Binding-site contacts:
Ligand atom CB contacts residue DPP2 of chain 1.KB at 3.9 Å.
Ligand atom C contacts residue UAL5 of chain 1.JB at 4.1 Å.
Ligand atom CG contacts residue UAL5 of chain 1.JB at 3.5 Å.
Ligand atom O contacts residue SER4 of chain 1.JB at 4.2 Å.
Ligand atom N contacts residue KBE1 of chain 1.KB at 3.4 Å.
Ligand atom NZ contacts residue UAL5 of chain 1.JB at 4.2 Å.
Ligand atom N contacts residue DPP2 of chain 1.KB at 2.6 Å (h-bond).
Ligand atom CA contacts residue UAL5 of chain 1.JB at 3.4 Å.
Ligand atom CE contacts residue UAL5 of chain 1.JB at 3.1 Å.
Ligand atom CB contacts residue SER4 of chain 1.JB at 3.5 Å.
Ligand atom CB contacts residue KBE1 of chain 1.KB at 4.2 Å.
Ligand atom O contacts residue UAL5 of chain 1.JB at 3.3 Å.
Ligand atom C contacts residue 5OH6 of chain 1.JB at 4.4 Å.
Ligand atom O contacts residue 5OH6 of chain 1.JB at 4.3 Å.
Ligand atom CA contacts residue DPP2 of chain 1.KB at 4.4 Å.
Ligand atom CD contacts residue UAL5 of chain 1.JB at 3.8 Å.
Ligand atom OG contacts residue SER4 of chain 1.JB at 4.1 Å.
Ligand atom CB contacts residue UAL5 of chain 1.JB at 4.3 Å.

Sequence of chain 1.JB:
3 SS

A small-molecule ligand and the protein it binds are described below.
Small molecule (SMILES): NCCC[C@H](N)CC(=O)N[C@H]1CNC(=O)[C@H]([C@H]2C[C@H](O)N=C(N)N2)NC(=O)/C(=C/NC(N)=O)NC(=O)[C@H](CO)NC(=O)[C@H](CO)NC1=O

Sequence of chain 1.KB:
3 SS